Binding-site contacts:
Ligand atom C6 contacts residue ILE382 of chain 1.B at 4.5 Å (hydrophobic).
Ligand atom C8 contacts residue ASN379 of chain 1.B at 3.9 Å.
Ligand atom C1 contacts residue SER381 of chain 1.B at 3.6 Å.
Ligand atom C7 contacts residue LYS374 of chain 1.B at 4.5 Å.
Ligand atom O5 contacts residue ILE382 of chain 1.B at 3.9 Å.
Ligand atom C2 contacts residue ASN379 of chain 1.B at 3.0 Å.
Ligand atom C4 contacts residue ASN379 of chain 1.B at 4.3 Å.
Ligand atom O6 contacts residue GLU385 of chain 1.B at 4.0 Å.
Ligand atom C2 contacts residue GLN375 of chain 1.B at 4.4 Å.
Ligand atom O7 contacts residue GLN375 of chain 1.B at 3.7 Å.
Ligand atom O6 contacts residue SER381 of chain 1.B at 3.1 Å (h-bond).
Ligand atom C8 contacts residue GLN375 of chain 1.B at 4.0 Å.
Ligand atom C7 contacts residue GLN375 of chain 1.B at 4.1 Å.
Ligand atom O5 contacts residue SER381 of chain 1.B at 3.3 Å (h-bond).
Ligand atom O7 contacts residue LYS374 of chain 1.B at 4.0 Å.
Ligand atom O5 contacts residue ASN379 of chain 1.B at 2.5 Å (h-bond).
Ligand atom C3 contacts residue ASN379 of chain 1.B at 4.2 Å.
Ligand atom C5 contacts residue SER381 of chain 1.B at 4.0 Å.
Ligand atom C6 contacts residue GLU385 of chain 1.B at 4.3 Å.
Ligand atom C6 contacts residue SER381 of chain 1.B at 4.1 Å.
Ligand atom O6 contacts residue ILE382 of chain 1.B at 4.0 Å.
Ligand atom C5 contacts residue ASN379 of chain 1.B at 3.9 Å.
Ligand atom C7 contacts residue ASN379 of chain 1.B at 3.9 Å.
Ligand atom N2 contacts residue ASN379 of chain 1.B at 3.7 Å.
Ligand atom C1 contacts residue ASN379 of chain 1.B at 2.5 Å.
Ligand atom C8 contacts residue LYS374 of chain 1.B at 4.1 Å.

This small molecule binds to this protein.
Small molecule (SMILES): CC(=O)N[C@@H]1[C@@H](O)[C@H](O)[C@@H](CO)O[C@H]1O

Sequence of chain 1.B:
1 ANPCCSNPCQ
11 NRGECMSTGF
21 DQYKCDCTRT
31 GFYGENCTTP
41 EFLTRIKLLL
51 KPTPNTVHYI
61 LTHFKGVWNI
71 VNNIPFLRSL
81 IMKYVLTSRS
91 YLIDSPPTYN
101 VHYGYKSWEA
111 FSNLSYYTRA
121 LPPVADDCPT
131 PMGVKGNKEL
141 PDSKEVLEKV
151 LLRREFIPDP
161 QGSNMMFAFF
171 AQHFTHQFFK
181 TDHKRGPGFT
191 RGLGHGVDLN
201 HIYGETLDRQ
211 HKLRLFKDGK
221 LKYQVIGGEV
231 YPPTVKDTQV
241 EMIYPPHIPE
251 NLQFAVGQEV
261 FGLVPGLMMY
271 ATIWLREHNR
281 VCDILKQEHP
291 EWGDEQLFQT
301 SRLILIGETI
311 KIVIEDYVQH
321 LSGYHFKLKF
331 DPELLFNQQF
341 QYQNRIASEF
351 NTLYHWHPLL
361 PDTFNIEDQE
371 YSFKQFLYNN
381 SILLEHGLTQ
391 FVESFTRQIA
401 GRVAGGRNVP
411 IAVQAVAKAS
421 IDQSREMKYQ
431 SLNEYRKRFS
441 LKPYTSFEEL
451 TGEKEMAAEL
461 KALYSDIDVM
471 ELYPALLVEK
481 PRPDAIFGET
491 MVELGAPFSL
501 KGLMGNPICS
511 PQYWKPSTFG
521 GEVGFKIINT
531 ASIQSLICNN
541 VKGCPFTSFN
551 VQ